Sequence of chain 1.C:
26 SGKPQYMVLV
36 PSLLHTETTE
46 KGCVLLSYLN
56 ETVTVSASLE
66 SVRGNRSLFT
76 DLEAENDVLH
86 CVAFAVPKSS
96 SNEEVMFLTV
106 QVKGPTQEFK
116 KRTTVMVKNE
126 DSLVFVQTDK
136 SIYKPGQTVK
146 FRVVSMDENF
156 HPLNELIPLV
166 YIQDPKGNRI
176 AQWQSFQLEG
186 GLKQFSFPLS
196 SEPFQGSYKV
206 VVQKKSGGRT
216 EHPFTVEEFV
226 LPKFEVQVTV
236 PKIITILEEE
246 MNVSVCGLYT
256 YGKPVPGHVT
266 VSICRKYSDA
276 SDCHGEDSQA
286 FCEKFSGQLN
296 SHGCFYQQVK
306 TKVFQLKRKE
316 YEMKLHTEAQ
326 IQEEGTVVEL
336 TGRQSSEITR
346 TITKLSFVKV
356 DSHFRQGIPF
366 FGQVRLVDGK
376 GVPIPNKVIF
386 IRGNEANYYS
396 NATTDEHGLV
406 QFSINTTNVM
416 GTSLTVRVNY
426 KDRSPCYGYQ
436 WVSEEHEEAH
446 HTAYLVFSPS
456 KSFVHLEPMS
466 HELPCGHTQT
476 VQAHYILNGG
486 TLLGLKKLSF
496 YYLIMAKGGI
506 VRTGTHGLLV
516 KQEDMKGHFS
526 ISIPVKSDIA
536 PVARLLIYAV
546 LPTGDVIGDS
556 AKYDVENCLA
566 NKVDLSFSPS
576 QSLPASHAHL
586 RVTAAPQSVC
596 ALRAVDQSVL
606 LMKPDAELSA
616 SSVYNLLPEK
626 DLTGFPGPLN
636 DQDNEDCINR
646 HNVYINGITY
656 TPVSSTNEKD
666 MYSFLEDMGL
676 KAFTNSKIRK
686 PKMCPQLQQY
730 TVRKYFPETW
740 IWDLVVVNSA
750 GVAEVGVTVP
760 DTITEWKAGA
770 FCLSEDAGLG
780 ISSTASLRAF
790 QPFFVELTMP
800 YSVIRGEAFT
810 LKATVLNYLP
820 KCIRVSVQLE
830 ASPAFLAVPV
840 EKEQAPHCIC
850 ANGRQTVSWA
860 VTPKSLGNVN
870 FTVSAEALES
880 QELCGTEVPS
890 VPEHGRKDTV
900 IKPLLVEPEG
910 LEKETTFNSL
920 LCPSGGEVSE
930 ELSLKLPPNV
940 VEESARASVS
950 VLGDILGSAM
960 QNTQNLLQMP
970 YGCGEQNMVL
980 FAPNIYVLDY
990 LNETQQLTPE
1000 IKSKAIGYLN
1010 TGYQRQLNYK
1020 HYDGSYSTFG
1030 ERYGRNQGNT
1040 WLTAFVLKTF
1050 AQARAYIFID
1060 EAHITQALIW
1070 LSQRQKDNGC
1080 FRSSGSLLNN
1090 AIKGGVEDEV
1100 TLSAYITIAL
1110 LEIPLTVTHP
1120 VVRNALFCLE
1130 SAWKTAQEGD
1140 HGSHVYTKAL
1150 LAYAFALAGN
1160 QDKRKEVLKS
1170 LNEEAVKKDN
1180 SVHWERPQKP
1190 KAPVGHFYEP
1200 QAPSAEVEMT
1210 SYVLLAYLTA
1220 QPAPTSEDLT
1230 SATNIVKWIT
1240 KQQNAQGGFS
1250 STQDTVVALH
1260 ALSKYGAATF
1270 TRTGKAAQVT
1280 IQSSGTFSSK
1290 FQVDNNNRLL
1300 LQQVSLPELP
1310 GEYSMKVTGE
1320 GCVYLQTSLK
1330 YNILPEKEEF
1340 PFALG

Binding-site contacts:
Ligand atom C4 contacts residue ASN410 of chain 1.C at 4.3 Å.
Ligand atom O6 contacts residue THR412 of chain 1.C at 4.2 Å.
Ligand atom C3 contacts residue ASN410 of chain 1.C at 3.8 Å.
Ligand atom O5 contacts residue ASN410 of chain 1.C at 2.4 Å (h-bond).
Ligand atom C7 contacts residue ASN410 of chain 1.C at 4.1 Å.
Ligand atom C1 contacts residue ASN410 of chain 1.C at 1.4 Å.
Ligand atom N2 contacts residue ASN410 of chain 1.C at 2.8 Å (h-bond).
Ligand atom C2 contacts residue ASN410 of chain 1.C at 2.5 Å.
Ligand atom C5 contacts residue ASN410 of chain 1.C at 3.6 Å.

The protein below binds the small molecule below.
Small molecule (SMILES): CC(=O)N[C@@H]1[C@@H](O)[C@H](O)[C@@H](CO)O[C@H]1O